Sequence of chain 1.D:
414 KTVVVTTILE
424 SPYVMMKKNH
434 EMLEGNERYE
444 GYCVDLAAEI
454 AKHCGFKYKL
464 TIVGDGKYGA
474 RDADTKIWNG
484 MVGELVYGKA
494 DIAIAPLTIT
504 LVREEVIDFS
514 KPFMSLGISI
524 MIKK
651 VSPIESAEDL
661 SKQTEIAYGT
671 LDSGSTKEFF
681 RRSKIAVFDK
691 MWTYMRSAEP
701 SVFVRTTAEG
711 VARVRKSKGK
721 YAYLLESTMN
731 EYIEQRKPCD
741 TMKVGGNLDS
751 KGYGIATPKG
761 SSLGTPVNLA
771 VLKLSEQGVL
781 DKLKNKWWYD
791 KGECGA

The protein below binds the small molecule below.
Small molecule (SMILES): NS(=O)(=O)c1cc2c(cc1Cl)N[C@H]([C@H]1C[C@H]3C=C[C@@H]1C3)NS2(=O)=O

Binding-site contacts:
Ligand atom N2 contacts residue PRO515 of chain 1.D at 3.4 Å (h-bond).
Ligand atom C14 contacts residue PHE516 of chain 1.D at 3.3 Å (hydrophobic).
Ligand atom C3 contacts residue GLY752 of chain 1.C at 3.5 Å.
Ligand atom N3 contacts residue SER750 of chain 1.C at 3.6 Å (h-bond).
Ligand atom O2 contacts residue PRO515 of chain 1.D at 3.8 Å.
Ligand atom C1 contacts residue PRO515 of chain 1.D at 3.2 Å (hydrophobic).
Ligand atom C3 contacts residue LYS751 of chain 1.C at 3.8 Å.
Ligand atom CL contacts residue LEU780 of chain 1.D at 3.5 Å.
Ligand atom O1 contacts residue LYS751 of chain 1.C at 3.6 Å (salt-bridge).
Ligand atom O4 contacts residue MET517 of chain 1.D at 3.8 Å.
Ligand atom N1 contacts residue PRO515 of chain 1.D at 2.9 Å (h-bond).
Ligand atom C13 contacts residue PHE516 of chain 1.D at 3.1 Å (hydrophobic).
Ligand atom C4 contacts residue GLY752 of chain 1.C at 3.5 Å.
Ligand atom O1 contacts residue SER518 of chain 1.D at 2.9 Å (h-bond).
Ligand atom N2 contacts residue SER775 of chain 1.D at 3.3 Å (h-bond).
Ligand atom S1 contacts residue SER518 of chain 1.D at 3.1 Å (h-bond).
Ligand atom O2 contacts residue MET517 of chain 1.D at 3.5 Å.
Ligand atom C10 contacts residue PHE516 of chain 1.D at 3.5 Å (hydrophobic).
Ligand atom C11 contacts residue SER518 of chain 1.D at 3.4 Å.
Ligand atom O3 contacts residue SER518 of chain 1.D at 3.3 Å (h-bond).
Ligand atom C10 contacts residue SER750 of chain 1.C at 3.8 Å.
Ligand atom C4 contacts residue LYS751 of chain 1.C at 3.7 Å.
Ligand atom C14 contacts residue SER775 of chain 1.D at 3.8 Å.
Ligand atom C5 contacts residue ILE502 of chain 1.C at 3.6 Å (hydrophobic).
Ligand atom O2 contacts residue SER518 of chain 1.D at 2.3 Å (h-bond).
Ligand atom C2 contacts residue PRO515 of chain 1.D at 3.8 Å (hydrophobic).
Ligand atom C6 contacts residue SER775 of chain 1.D at 3.8 Å.
Ligand atom C7 contacts residue LEU772 of chain 1.D at 3.8 Å (hydrophobic).
Ligand atom C4 contacts residue ILE502 of chain 1.C at 3.5 Å (hydrophobic).
Ligand atom C12 contacts residue PHE516 of chain 1.D at 3.3 Å (hydrophobic).
Ligand atom O3 contacts residue MET517 of chain 1.D at 3.8 Å.
Ligand atom N2 contacts residue SER750 of chain 1.C at 3.8 Å.
Ligand atom O4 contacts residue LYS784 of chain 1.D at 3.8 Å.
Ligand atom C11 contacts residue SER750 of chain 1.C at 3.7 Å.
Ligand atom CL contacts residue ASP781 of chain 1.D at 3.4 Å.
Ligand atom C3 contacts residue PRO515 of chain 1.C at 3.8 Å (hydrophobic).
Ligand atom C11 contacts residue PHE516 of chain 1.D at 3.5 Å (hydrophobic).
Ligand atom C8 contacts residue PRO515 of chain 1.D at 3.3 Å (hydrophobic).
Ligand atom C9 contacts residue PHE516 of chain 1.D at 3.6 Å (hydrophobic).
Ligand atom C11 contacts residue MET517 of chain 1.D at 3.8 Å (hydrophobic).

Sequence of chain 1.C:
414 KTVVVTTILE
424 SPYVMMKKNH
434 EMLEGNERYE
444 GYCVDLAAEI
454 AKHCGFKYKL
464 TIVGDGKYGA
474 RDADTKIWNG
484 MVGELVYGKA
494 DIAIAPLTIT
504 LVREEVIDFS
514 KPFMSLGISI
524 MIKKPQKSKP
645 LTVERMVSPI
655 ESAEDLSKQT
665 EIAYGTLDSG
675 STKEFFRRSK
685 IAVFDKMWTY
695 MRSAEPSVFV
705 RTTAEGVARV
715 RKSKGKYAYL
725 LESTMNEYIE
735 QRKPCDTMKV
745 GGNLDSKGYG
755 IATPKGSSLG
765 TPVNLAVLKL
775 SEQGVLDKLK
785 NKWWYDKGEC